Binding-site contacts:
Ligand atom C7 contacts residue PHE334 of chain 1.C at 4.2 Å (hydrophobic).
Ligand atom O5 contacts residue SER345 of chain 1.C at 3.7 Å.
Ligand atom C7 contacts residue GLY335 of chain 1.C at 4.4 Å.
Ligand atom C8 contacts residue PHE334 of chain 1.C at 3.4 Å (hydrophobic).
Ligand atom C3 contacts residue ASN343 of chain 1.C at 3.8 Å.
Ligand atom C1 contacts residue SER345 of chain 1.C at 4.1 Å.
Ligand atom O6 contacts residue ASN343 of chain 1.C at 4.5 Å.
Ligand atom C8 contacts residue GLY335 of chain 1.C at 3.9 Å.
Ligand atom C5 contacts residue ASN343 of chain 1.C at 3.7 Å.
Ligand atom C1 contacts residue ASN343 of chain 1.C at 1.4 Å.
Ligand atom C6 contacts residue SER345 of chain 1.C at 4.4 Å.
Ligand atom C2 contacts residue ASN343 of chain 1.C at 2.5 Å.
Ligand atom C7 contacts residue ASN343 of chain 1.C at 3.4 Å.
Ligand atom O7 contacts residue GLY335 of chain 1.C at 4.1 Å.
Ligand atom O5 contacts residue ASN343 of chain 1.C at 2.4 Å (h-bond).
Ligand atom C5 contacts residue SER345 of chain 1.C at 4.0 Å.
Ligand atom O7 contacts residue ASN343 of chain 1.C at 3.4 Å (h-bond).
Ligand atom C8 contacts residue THR336 of chain 1.C at 3.9 Å.
Ligand atom C4 contacts residue ASN343 of chain 1.C at 4.2 Å.
Ligand atom N2 contacts residue ASN343 of chain 1.C at 3.0 Å (h-bond).

The small molecule below binds the protein below.
Small molecule (SMILES): CC(=O)N[C@@H]1[C@@H](O)[C@H](O)[C@@H](CO)O[C@H]1O

Sequence of chain 1.C:
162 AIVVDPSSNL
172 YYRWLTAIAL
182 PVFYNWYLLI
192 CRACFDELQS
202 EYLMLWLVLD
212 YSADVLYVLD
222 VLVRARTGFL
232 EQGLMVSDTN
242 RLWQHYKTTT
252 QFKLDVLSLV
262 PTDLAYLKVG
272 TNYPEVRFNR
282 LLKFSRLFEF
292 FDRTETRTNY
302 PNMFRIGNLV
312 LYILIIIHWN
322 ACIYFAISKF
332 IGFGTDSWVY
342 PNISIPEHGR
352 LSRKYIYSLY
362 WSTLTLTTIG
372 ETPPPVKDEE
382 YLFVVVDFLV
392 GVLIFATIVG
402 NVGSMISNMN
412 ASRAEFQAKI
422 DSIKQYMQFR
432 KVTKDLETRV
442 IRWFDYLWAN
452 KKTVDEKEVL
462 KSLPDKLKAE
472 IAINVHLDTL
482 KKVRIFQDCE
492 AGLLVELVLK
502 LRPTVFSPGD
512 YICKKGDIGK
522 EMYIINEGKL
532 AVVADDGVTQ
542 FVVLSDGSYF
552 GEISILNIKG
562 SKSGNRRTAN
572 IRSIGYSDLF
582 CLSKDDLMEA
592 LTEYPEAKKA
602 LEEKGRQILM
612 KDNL